A small-molecule ligand and the protein it binds are described below.
Small molecule (SMILES): CC(=O)N[C@H]1[C@H](O[C@H]2[C@H](O)[C@@H](NC(C)=O)CO[C@@H]2CO)O[C@H](CO)[C@@H](O[C@@H]2O[C@H](CO)[C@@H](O)[C@H](O[C@H]3O[C@H](CO)[C@@H](O)[C@H](O)[C@@H]3O)[C@@H]2O)[C@@H]1O

Binding-site contacts:
Ligand atom C4 contacts residue ASN91 of chain 2.A at 4.2 Å.
Ligand atom O5 contacts residue ARG224 of chain 2.A at 3.9 Å.
Ligand atom O7 contacts residue ASN68 of chain 2.A at 3.1 Å (h-bond).
Ligand atom C1 contacts residue ASN91 of chain 2.A at 1.4 Å.
Ligand atom C3 contacts residue ASN91 of chain 2.A at 3.8 Å.
Ligand atom C1 contacts residue GLU70 of chain 2.A at 4.5 Å.
Ligand atom O5 contacts residue ASN91 of chain 2.A at 2.3 Å (h-bond).
Ligand atom O7 contacts residue CYS94 of chain 2.A at 3.8 Å.
Ligand atom C8 contacts residue ASN68 of chain 2.A at 3.2 Å.
Ligand atom C3 contacts residue ARG224 of chain 2.A at 3.7 Å.
Ligand atom O6 contacts residue ARG224 of chain 2.A at 4.2 Å.
Ligand atom C4 contacts residue ARG224 of chain 2.A at 4.2 Å.
Ligand atom N2 contacts residue GLU70 of chain 2.A at 4.1 Å.
Ligand atom O6 contacts residue GLU90 of chain 2.A at 4.0 Å.
Ligand atom C5 contacts residue ARG224 of chain 2.A at 4.5 Å.
Ligand atom O3 contacts residue ARG224 of chain 2.A at 2.8 Å (salt-bridge).
Ligand atom C2 contacts residue ASN91 of chain 2.A at 2.5 Å.
Ligand atom C2 contacts residue ARG224 of chain 2.A at 3.8 Å.
Ligand atom C8 contacts residue GLU70 of chain 2.A at 3.9 Å.
Ligand atom C5 contacts residue ASN91 of chain 2.A at 3.6 Å.
Ligand atom C8 contacts residue CYS139 of chain 2.A at 4.5 Å (hydrophobic).
Ligand atom C8 contacts residue CYS94 of chain 2.A at 3.6 Å (hydrophobic).
Ligand atom O5 contacts residue GLU90 of chain 2.A at 4.5 Å.
Ligand atom O7 contacts residue ASN91 of chain 2.A at 2.8 Å (h-bond).
Ligand atom O7 contacts residue ARG224 of chain 2.A at 4.2 Å.
Ligand atom C7 contacts residue CYS94 of chain 2.A at 4.0 Å (hydrophobic).
Ligand atom C8 contacts residue PRO140 of chain 2.A at 4.2 Å (hydrophobic).
Ligand atom C7 contacts residue GLU70 of chain 2.A at 4.1 Å.
Ligand atom C7 contacts residue ASN68 of chain 2.A at 3.7 Å.
Ligand atom C7 contacts residue ASN91 of chain 2.A at 3.1 Å.
Ligand atom N2 contacts residue ASN91 of chain 2.A at 3.0 Å (h-bond).
Ligand atom C8 contacts residue ASN91 of chain 2.A at 4.4 Å.
Ligand atom O7 contacts residue GLY92 of chain 2.A at 4.5 Å.
Ligand atom C8 contacts residue ARG224 of chain 2.A at 4.0 Å.
Ligand atom N2 contacts residue ARG224 of chain 2.A at 3.8 Å.
Ligand atom C7 contacts residue ARG224 of chain 2.A at 3.8 Å.
Ligand atom C6 contacts residue ARG224 of chain 2.A at 4.1 Å.
Ligand atom C8 contacts residue PRO69 of chain 2.A at 4.4 Å (hydrophobic).

Sequence of chain 2.A:
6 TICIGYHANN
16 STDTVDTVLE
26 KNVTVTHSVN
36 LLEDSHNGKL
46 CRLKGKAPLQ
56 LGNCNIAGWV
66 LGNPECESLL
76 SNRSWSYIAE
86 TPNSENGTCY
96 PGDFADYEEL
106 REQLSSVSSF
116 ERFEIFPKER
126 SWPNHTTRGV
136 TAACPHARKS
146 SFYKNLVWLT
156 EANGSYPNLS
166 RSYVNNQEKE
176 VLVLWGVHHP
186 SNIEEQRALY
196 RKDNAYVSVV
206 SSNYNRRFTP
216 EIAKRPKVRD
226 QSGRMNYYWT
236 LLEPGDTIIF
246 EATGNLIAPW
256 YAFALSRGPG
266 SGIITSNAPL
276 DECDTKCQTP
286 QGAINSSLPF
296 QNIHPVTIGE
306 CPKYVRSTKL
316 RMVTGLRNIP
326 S